Binding-site contacts:
Ligand atom O6 contacts residue GLN923 of chain 1.A at 3.0 Å (h-bond).
Ligand atom O7 contacts residue GLN1068 of chain 1.A at 3.4 Å (h-bond).
Ligand atom O4 contacts residue LEU919 of chain 1.A at 4.4 Å.
Ligand atom C1 contacts residue ASN714 of chain 1.A at 1.4 Å.
Ligand atom C3 contacts residue LEU919 of chain 1.A at 4.5 Å (hydrophobic).
Ligand atom O5 contacts residue ASN714 of chain 1.A at 2.4 Å (h-bond).
Ligand atom C7 contacts residue LEU919 of chain 1.A at 3.9 Å (hydrophobic).
Ligand atom O6 contacts residue PHE715 of chain 1.A at 4.3 Å.
Ligand atom C8 contacts residue GLN923 of chain 1.A at 4.2 Å.
Ligand atom N2 contacts residue ASN714 of chain 1.A at 2.9 Å (h-bond).
Ligand atom C5 contacts residue ASN714 of chain 1.A at 3.7 Å.
Ligand atom C5 contacts residue LEU919 of chain 1.A at 4.3 Å (hydrophobic).
Ligand atom O6 contacts residue THR716 of chain 1.A at 4.4 Å.
Ligand atom C7 contacts residue ASN714 of chain 1.A at 3.1 Å.
Ligand atom C6 contacts residue GLN923 of chain 1.A at 4.0 Å.
Ligand atom O7 contacts residue LEU919 of chain 1.A at 3.8 Å.
Ligand atom C1 contacts residue GLN1068 of chain 1.A at 4.2 Å.
Ligand atom O5 contacts residue GLN1068 of chain 1.A at 4.0 Å.
Ligand atom C4 contacts residue ASN714 of chain 1.A at 4.2 Å.
Ligand atom C8 contacts residue THR713 of chain 1.A at 4.5 Å.
Ligand atom C8 contacts residue ASN714 of chain 1.A at 4.3 Å.
Ligand atom C2 contacts residue ASN714 of chain 1.A at 2.4 Å.
Ligand atom C8 contacts residue LEU919 of chain 1.A at 3.8 Å (hydrophobic).
Ligand atom O7 contacts residue ASN714 of chain 1.A at 3.0 Å (h-bond).
Ligand atom C3 contacts residue ASN714 of chain 1.A at 3.8 Å.

Sequence of chain 1.A:
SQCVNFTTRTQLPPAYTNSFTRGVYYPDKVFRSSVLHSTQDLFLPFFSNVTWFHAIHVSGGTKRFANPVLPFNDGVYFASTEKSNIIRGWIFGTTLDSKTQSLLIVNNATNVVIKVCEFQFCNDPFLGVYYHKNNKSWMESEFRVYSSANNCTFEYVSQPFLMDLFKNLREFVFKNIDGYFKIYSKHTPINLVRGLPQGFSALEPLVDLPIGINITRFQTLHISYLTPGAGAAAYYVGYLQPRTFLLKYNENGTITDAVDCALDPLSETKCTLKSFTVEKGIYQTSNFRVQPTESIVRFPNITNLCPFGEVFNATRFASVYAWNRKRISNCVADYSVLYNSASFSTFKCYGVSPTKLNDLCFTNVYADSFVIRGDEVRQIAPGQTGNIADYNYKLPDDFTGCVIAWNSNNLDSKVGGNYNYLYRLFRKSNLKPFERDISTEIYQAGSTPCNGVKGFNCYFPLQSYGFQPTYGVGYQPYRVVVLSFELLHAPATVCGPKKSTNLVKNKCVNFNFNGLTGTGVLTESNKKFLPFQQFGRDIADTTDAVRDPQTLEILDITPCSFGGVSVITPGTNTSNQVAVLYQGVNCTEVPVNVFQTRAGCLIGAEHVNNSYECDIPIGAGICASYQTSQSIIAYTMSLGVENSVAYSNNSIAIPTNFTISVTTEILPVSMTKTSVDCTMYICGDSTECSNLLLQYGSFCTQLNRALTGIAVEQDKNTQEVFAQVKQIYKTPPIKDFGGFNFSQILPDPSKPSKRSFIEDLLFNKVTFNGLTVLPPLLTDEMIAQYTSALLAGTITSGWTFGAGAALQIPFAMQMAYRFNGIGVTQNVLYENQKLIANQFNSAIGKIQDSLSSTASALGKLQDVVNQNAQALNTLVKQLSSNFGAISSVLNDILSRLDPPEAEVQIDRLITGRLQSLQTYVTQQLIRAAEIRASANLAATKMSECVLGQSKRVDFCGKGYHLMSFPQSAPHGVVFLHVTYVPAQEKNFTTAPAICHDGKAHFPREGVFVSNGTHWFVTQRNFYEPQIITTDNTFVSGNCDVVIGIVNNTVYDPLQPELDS

This protein binds this small molecule.
Small molecule (SMILES): CC(=O)N[C@H]1[C@H](O[C@H]2[C@H](O)[C@@H](NC(C)=O)CO[C@@H]2CO)O[C@H](CO)[C@@H](O)[C@@H]1O